A protein and the small-molecule ligand that binds it are described below.
Small molecule (SMILES): N[C@@H](CC(=O)O)C(=O)N[C@@H](CO)C(=O)N[C@@H](CC(=O)O)C(=O)N[C@@H](CO)C(=O)N[C@H](C=O)CC(=O)O

Binding-site contacts:
Ligand atom CB contacts residue NAG1 of chain 1.O at 4.0 Å.
Ligand atom O contacts residue ARG98 of chain 1.D at 3.7 Å.
Ligand atom C contacts residue NAG1 of chain 1.O at 4.0 Å.
Ligand atom O contacts residue NAG1 of chain 1.O at 4.3 Å.
Ligand atom OG contacts residue TYR106 of chain 1.D at 3.6 Å.
Ligand atom O contacts residue NAG1 of chain 1.O at 4.1 Å.
Ligand atom OD1 contacts residue ARG101 of chain 1.D at 3.1 Å (salt-bridge).
Ligand atom C contacts residue GLY100 of chain 1.D at 4.4 Å.
Ligand atom CB contacts residue TYR106 of chain 1.D at 4.3 Å (hydrophobic).
Ligand atom C contacts residue ARG101 of chain 1.D at 3.4 Å.
Ligand atom CA contacts residue ARG101 of chain 1.D at 4.5 Å.
Ligand atom N contacts residue NAG1 of chain 1.O at 3.5 Å.
Ligand atom OD1 contacts residue ALA102 of chain 1.D at 2.5 Å (h-bond).
Ligand atom CB contacts residue NAG1 of chain 1.O at 2.4 Å.
Ligand atom C contacts residue TYR32 of chain 1.D at 3.1 Å (hydrophobic).
Ligand atom OD2 contacts residue THR103 of chain 1.D at 2.5 Å (h-bond).
Ligand atom CG contacts residue NAG1 of chain 1.O at 3.9 Å.
Ligand atom CG contacts residue THR103 of chain 1.D at 3.7 Å.
Ligand atom O contacts residue ARG101 of chain 1.D at 2.8 Å (salt-bridge).
Ligand atom CG contacts residue GLY100 of chain 1.D at 4.2 Å.
Ligand atom OD2 contacts residue ARG101 of chain 1.D at 3.9 Å.
Ligand atom OD2 contacts residue ALA102 of chain 1.D at 3.9 Å.
Ligand atom C contacts residue NAG1 of chain 1.O at 4.3 Å.
Ligand atom OD1 contacts residue GLY100 of chain 1.D at 4.0 Å.
Ligand atom OG contacts residue NAG1 of chain 1.O at 1.4 Å.
Ligand atom CG contacts residue ALA102 of chain 1.D at 3.6 Å (hydrophobic).
Ligand atom CG contacts residue ARG101 of chain 1.D at 3.6 Å.
Ligand atom OD2 contacts residue GLY100 of chain 1.D at 3.9 Å.
Ligand atom O contacts residue ARG101 of chain 1.D at 3.4 Å (salt-bridge).
Ligand atom O contacts residue TYR32 of chain 1.D at 2.5 Å (h-bond).
Ligand atom OD2 contacts residue NAG1 of chain 1.O at 2.9 Å (h-bond).
Ligand atom O contacts residue GLY100 of chain 1.D at 3.4 Å.
Ligand atom CA contacts residue NAG1 of chain 1.O at 3.0 Å.
Ligand atom OD1 contacts residue NAG1 of chain 1.O at 3.8 Å.
Ligand atom C contacts residue ARG98 of chain 1.D at 4.3 Å.
Ligand atom OD1 contacts residue THR103 of chain 1.D at 3.8 Å.

Sequence of chain 1.D:
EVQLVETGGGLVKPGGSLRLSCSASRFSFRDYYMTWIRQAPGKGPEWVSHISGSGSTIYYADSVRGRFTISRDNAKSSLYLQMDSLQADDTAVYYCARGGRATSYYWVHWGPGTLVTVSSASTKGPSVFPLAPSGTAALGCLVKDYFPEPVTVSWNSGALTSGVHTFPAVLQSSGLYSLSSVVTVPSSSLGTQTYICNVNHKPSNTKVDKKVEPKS